Sequence of chain 1.C:
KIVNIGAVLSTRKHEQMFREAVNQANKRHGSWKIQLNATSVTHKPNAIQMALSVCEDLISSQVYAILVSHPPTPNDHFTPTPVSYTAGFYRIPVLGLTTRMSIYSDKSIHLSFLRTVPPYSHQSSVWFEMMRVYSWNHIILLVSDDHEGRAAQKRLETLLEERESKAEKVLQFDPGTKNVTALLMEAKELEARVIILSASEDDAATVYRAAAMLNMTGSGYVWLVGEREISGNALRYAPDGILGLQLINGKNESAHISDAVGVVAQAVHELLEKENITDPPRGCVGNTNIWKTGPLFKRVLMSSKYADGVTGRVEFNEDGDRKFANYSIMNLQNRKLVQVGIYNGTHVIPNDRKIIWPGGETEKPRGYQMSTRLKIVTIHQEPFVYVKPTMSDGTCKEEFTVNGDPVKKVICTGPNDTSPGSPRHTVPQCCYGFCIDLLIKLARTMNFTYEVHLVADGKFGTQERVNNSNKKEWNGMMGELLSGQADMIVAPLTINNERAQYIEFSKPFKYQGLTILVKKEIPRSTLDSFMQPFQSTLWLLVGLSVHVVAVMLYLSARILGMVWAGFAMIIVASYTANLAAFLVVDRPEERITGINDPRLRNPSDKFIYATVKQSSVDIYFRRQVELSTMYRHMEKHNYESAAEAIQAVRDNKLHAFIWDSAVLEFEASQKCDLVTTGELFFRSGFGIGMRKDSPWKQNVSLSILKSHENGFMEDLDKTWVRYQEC

This small molecule binds to this protein.
Small molecule (SMILES): N#Cc1cc2[nH]c(=O)c(=O)[nH]c2cc1[N+](=O)[O-]

Binding-site contacts:
Ligand atom N4 contacts residue GLN405 of chain 1.C at 2.5 Å (h-bond).
Ligand atom N8 contacts residue GLN405 of chain 1.C at 2.3 Å (h-bond).
Ligand atom O6 contacts residue ASP732 of chain 1.C at 1.8 Å (salt-bridge).
Ligand atom O4 contacts residue TRP731 of chain 1.C at 2.6 Å.
Ligand atom O6 contacts residue GLN405 of chain 1.C at 3.2 Å (h-bond).
Ligand atom C7 contacts residue ASP732 of chain 1.C at 2.6 Å.
Ligand atom C1 contacts residue PRO516 of chain 1.C at 3.5 Å (hydrophobic).
Ligand atom O4 contacts residue GLN405 of chain 1.C at 2.5 Å (h-bond).
Ligand atom C8 contacts residue ASP732 of chain 1.C at 2.5 Å.
Ligand atom C3 contacts residue PRO516 of chain 1.C at 3.7 Å (hydrophobic).
Ligand atom C5 contacts residue ASP732 of chain 1.C at 3.6 Å.
Ligand atom C9 contacts residue ASP732 of chain 1.C at 2.6 Å.
Ligand atom C9 contacts residue GLN405 of chain 1.C at 2.0 Å.
Ligand atom O1 contacts residue LEU517 of chain 1.C at 3.6 Å.
Ligand atom N1 contacts residue PRO516 of chain 1.C at 2.7 Å (h-bond).
Ligand atom C6 contacts residue PHE484 of chain 1.C at 3.6 Å (hydrophobic).
Ligand atom C6 contacts residue ASP732 of chain 1.C at 3.4 Å.
Ligand atom O1 contacts residue PRO516 of chain 1.C at 3.3 Å (h-bond).
Ligand atom O4 contacts residue ASP732 of chain 1.C at 3.7 Å.
Ligand atom N1 contacts residue THR518 of chain 1.C at 3.6 Å (h-bond).
Ligand atom N2 contacts residue PHE484 of chain 1.C at 3.4 Å.
Ligand atom C1 contacts residue PHE484 of chain 1.C at 3.4 Å (hydrophobic).
Ligand atom N1 contacts residue PHE484 of chain 1.C at 3.4 Å.
Ligand atom N4 contacts residue TRP731 of chain 1.C at 3.3 Å.
Ligand atom C8 contacts residue GLN405 of chain 1.C at 2.6 Å.
Ligand atom C3 contacts residue PHE484 of chain 1.C at 3.5 Å (hydrophobic).
Ligand atom O1 contacts residue THR518 of chain 1.C at 2.9 Å (h-bond).
Ligand atom N8 contacts residue ASP732 of chain 1.C at 3.1 Å (salt-bridge).
Ligand atom C7 contacts residue GLN405 of chain 1.C at 2.4 Å.
Ligand atom C5 contacts residue PHE484 of chain 1.C at 3.7 Å (hydrophobic).
Ligand atom N8 contacts residue VAL735 of chain 1.C at 3.0 Å.
Ligand atom O6 contacts residue TRP731 of chain 1.C at 3.4 Å.
Ligand atom C4 contacts residue PHE484 of chain 1.C at 3.5 Å (hydrophobic).
Ligand atom O2 contacts residue PHE484 of chain 1.C at 3.4 Å.
Ligand atom C2 contacts residue PHE484 of chain 1.C at 3.4 Å (hydrophobic).
Ligand atom N4 contacts residue ASP732 of chain 1.C at 2.5 Å (salt-bridge).
Ligand atom C5 contacts residue GLN405 of chain 1.C at 3.3 Å.
Ligand atom O1 contacts residue PHE484 of chain 1.C at 3.5 Å.
Ligand atom O6 contacts residue VAL735 of chain 1.C at 3.4 Å.
Ligand atom C1 contacts residue THR518 of chain 1.C at 3.2 Å.